Binding-site contacts:
Ligand atom N1 contacts residue ASN130 of chain 1.E at 3.5 Å.
Ligand atom PG contacts residue MG1 of chain 1.Y at 3.5 Å.
Ligand atom O1G contacts residue LYS163 of chain 1.E at 3.1 Å.
Ligand atom PB contacts residue GLY162 of chain 1.E at 3.5 Å.
Ligand atom O3A contacts residue GLY160 of chain 1.E at 3.2 Å.
Ligand atom O1B contacts residue MG1 of chain 1.Y at 2.3 Å.
Ligand atom O2B contacts residue LYS163 of chain 1.E at 3.0 Å.
Ligand atom O2A contacts residue MG1 of chain 1.Y at 3.2 Å.
Ligand atom N3 contacts residue SER331 of chain 1.E at 3.5 Å (h-bond).
Ligand atom O1A contacts residue GLY162 of chain 1.E at 2.8 Å.
Ligand atom N3 contacts residue TYR310 of chain 1.E at 2.7 Å (h-bond).
Ligand atom N7 contacts residue ARG133 of chain 1.E at 3.4 Å (salt-bridge).
Ligand atom O1A contacts residue TRP165 of chain 1.E at 2.9 Å (h-bond).
Ligand atom O3G contacts residue ARG273 of chain 1.E at 2.1 Å (salt-bridge).
Ligand atom PB contacts residue MG1 of chain 1.Y at 3.5 Å.
Ligand atom N1 contacts residue ALA127 of chain 1.E at 3.2 Å.
Ligand atom O1G contacts residue LEU159 of chain 1.E at 3.3 Å.
Ligand atom PG contacts residue GLY160 of chain 1.E at 3.4 Å.
Ligand atom O1B contacts residue THR164 of chain 1.E at 2.8 Å (h-bond).
Ligand atom O3A contacts residue GLY162 of chain 1.E at 2.9 Å (h-bond).
Ligand atom N6 contacts residue ASN130 of chain 1.E at 3.0 Å.
Ligand atom C2 contacts residue TYR310 of chain 1.E at 2.7 Å (hydrophobic).
Ligand atom O2B contacts residue SER161 of chain 1.E at 3.0 Å (h-bond).
Ligand atom C2 contacts residue ALA127 of chain 1.E at 2.8 Å (hydrophobic).
Ligand atom O3B contacts residue GLY160 of chain 1.E at 2.9 Å (h-bond).
Ligand atom O1A contacts residue LYS163 of chain 1.E at 2.8 Å (salt-bridge).
Ligand atom O2B contacts residue GLY160 of chain 1.E at 3.1 Å (h-bond).
Ligand atom N3 contacts residue ALA127 of chain 1.E at 3.5 Å.
Ligand atom PA contacts residue GLY162 of chain 1.E at 3.5 Å.
Ligand atom O2G contacts residue MG1 of chain 1.Y at 2.3 Å.
Ligand atom O5' contacts residue TRP165 of chain 1.E at 3.6 Å.
Ligand atom O1A contacts residue THR164 of chain 1.E at 2.7 Å (h-bond).
Ligand atom C1' contacts residue SER331 of chain 1.E at 3.1 Å.
Ligand atom O3' contacts residue SER331 of chain 1.E at 3.1 Å.
Ligand atom O3B contacts residue MG1 of chain 1.Y at 3.4 Å.
Ligand atom PG contacts residue ARG273 of chain 1.E at 3.2 Å.
Ligand atom O1G contacts residue GLY160 of chain 1.E at 3.0 Å (h-bond).
Ligand atom O2B contacts residue GLY162 of chain 1.E at 3.1 Å (h-bond).
Ligand atom O3G contacts residue LEU159 of chain 1.E at 3.5 Å.
Ligand atom PB contacts residue GLY160 of chain 1.E at 3.4 Å.

A small-molecule ligand and the protein it binds are described below.
Small molecule (SMILES): Nc1ncnc2c1ncn2[C@H]1C[C@H](O)[C@@H](CO[P](=O)(O)O[P](=O)(O)OP(=O)(O)O)O1

Sequence of chain 1.E:
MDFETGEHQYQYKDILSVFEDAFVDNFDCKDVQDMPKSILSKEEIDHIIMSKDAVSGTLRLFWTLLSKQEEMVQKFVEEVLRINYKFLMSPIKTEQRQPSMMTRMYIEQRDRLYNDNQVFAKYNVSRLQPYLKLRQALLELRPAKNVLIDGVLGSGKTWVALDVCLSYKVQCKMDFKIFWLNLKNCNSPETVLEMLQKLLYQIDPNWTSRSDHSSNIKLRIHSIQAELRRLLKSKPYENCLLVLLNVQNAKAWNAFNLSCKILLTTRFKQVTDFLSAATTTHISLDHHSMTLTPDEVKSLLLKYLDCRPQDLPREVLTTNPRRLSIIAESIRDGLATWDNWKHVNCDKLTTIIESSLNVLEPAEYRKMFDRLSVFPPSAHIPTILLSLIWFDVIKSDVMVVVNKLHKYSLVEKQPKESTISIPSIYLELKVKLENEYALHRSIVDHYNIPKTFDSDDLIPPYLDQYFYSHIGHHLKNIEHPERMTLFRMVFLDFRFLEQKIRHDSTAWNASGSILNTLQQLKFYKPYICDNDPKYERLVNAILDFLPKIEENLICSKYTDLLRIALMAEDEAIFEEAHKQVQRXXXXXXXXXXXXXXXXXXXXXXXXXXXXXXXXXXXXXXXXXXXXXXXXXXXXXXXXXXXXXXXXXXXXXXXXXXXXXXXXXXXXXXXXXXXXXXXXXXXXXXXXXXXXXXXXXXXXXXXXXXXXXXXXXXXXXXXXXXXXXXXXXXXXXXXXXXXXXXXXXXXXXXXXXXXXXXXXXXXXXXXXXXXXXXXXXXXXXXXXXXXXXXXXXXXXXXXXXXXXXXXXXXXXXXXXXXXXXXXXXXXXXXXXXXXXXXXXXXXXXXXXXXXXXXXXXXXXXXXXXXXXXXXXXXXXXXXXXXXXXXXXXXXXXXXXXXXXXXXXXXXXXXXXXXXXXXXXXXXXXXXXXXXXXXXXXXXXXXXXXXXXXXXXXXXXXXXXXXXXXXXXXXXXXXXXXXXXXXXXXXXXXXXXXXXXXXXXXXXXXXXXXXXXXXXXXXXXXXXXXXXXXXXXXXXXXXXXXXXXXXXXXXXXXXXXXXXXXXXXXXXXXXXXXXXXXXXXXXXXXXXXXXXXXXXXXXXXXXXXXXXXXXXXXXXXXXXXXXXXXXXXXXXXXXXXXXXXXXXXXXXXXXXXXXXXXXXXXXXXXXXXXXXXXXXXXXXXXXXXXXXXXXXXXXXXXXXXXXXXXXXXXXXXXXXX